The small molecule below binds the protein below.
Small molecule (SMILES): CC(=O)N[C@@H]1[C@@H](O)[C@H](O)[C@@H](CO)O[C@H]1O

Binding-site contacts:
Ligand atom C5 contacts residue ASN74 of chain 1.A at 3.7 Å.
Ligand atom O7 contacts residue ASN74 of chain 1.A at 3.2 Å (h-bond).
Ligand atom N2 contacts residue ASN74 of chain 1.A at 2.9 Å (h-bond).
Ligand atom C2 contacts residue ASN74 of chain 1.A at 2.4 Å.
Ligand atom C6 contacts residue GLU112 of chain 1.A at 4.4 Å.
Ligand atom C7 contacts residue ASN74 of chain 1.A at 3.3 Å.
Ligand atom C8 contacts residue GLN73 of chain 1.A at 3.3 Å.
Ligand atom O5 contacts residue ASN74 of chain 1.A at 2.3 Å (h-bond).
Ligand atom C1 contacts residue PHE113 of chain 1.A at 3.9 Å (hydrophobic).
Ligand atom C8 contacts residue ASN74 of chain 1.A at 4.4 Å.
Ligand atom O6 contacts residue ILE114 of chain 1.A at 4.4 Å.
Ligand atom O5 contacts residue PHE113 of chain 1.A at 3.9 Å.
Ligand atom O5 contacts residue GLU112 of chain 1.A at 4.5 Å.
Ligand atom C5 contacts residue PHE113 of chain 1.A at 3.7 Å (hydrophobic).
Ligand atom C6 contacts residue ILE114 of chain 1.A at 4.1 Å (hydrophobic).
Ligand atom C3 contacts residue ASN74 of chain 1.A at 3.8 Å.
Ligand atom C1 contacts residue ASN74 of chain 1.A at 1.4 Å.
Ligand atom C4 contacts residue ASN74 of chain 1.A at 4.2 Å.

Sequence of chain 1.A:
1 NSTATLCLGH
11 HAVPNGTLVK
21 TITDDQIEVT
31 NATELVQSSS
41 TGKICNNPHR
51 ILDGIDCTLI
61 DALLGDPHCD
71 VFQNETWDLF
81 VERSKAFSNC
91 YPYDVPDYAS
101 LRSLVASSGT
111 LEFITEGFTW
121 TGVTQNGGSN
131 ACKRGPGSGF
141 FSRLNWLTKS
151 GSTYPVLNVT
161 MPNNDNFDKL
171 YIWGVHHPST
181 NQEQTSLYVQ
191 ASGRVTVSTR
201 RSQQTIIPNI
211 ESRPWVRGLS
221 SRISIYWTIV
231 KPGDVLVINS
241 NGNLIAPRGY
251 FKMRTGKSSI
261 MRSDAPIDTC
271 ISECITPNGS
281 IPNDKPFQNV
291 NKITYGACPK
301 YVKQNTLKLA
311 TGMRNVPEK